Sequence of chain 1.B:
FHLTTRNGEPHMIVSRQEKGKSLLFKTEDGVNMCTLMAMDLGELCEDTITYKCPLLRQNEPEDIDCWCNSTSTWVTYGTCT

Binding-site contacts:
Ligand atom N2 contacts residue VAL31 of chain 1.B at 4.0 Å.
Ligand atom C8 contacts residue ARG57 of chain 1.B at 4.2 Å.
Ligand atom O6 contacts residue NAG1 of chain 1.R at 3.0 Å.
Ligand atom C6 contacts residue MET33 of chain 1.B at 3.5 Å (hydrophobic).
Ligand atom O1 contacts residue SER70 of chain 1.B at 4.2 Å.
Ligand atom C2 contacts residue ASN69 of chain 1.B at 4.2 Å.
Ligand atom C5 contacts residue VAL31 of chain 1.B at 4.2 Å (hydrophobic).
Ligand atom C4 contacts residue NAG1 of chain 1.R at 3.2 Å.
Ligand atom C7 contacts residue SER70 of chain 1.B at 4.4 Å.
Ligand atom O4 contacts residue NAG1 of chain 1.R at 3.0 Å.
Ligand atom C1 contacts residue ASN69 of chain 1.B at 2.7 Å.
Ligand atom C8 contacts residue SER70 of chain 1.B at 3.7 Å.
Ligand atom O3 contacts residue VAL31 of chain 1.B at 3.6 Å.
Ligand atom O5 contacts residue MET33 of chain 1.B at 4.2 Å.
Ligand atom C5 contacts residue ASN69 of chain 1.B at 3.7 Å.
Ligand atom C8 contacts residue ASN69 of chain 1.B at 3.4 Å.
Ligand atom C4 contacts residue VAL31 of chain 1.B at 3.8 Å (hydrophobic).
Ligand atom O7 contacts residue ASN69 of chain 1.B at 3.8 Å.
Ligand atom C7 contacts residue ASN69 of chain 1.B at 3.8 Å.
Ligand atom O4 contacts residue VAL31 of chain 1.B at 3.3 Å.
Ligand atom C2 contacts residue VAL31 of chain 1.B at 4.0 Å (hydrophobic).
Ligand atom O1 contacts residue MET33 of chain 1.B at 3.9 Å.
Ligand atom N2 contacts residue ASN69 of chain 1.B at 4.3 Å.
Ligand atom O1 contacts residue ASN69 of chain 1.B at 2.1 Å (h-bond).
Ligand atom C6 contacts residue ASN69 of chain 1.B at 4.4 Å.
Ligand atom O1 contacts residue VAL31 of chain 1.B at 3.4 Å (h-bond).
Ligand atom C6 contacts residue NAG1 of chain 1.R at 4.3 Å.
Ligand atom C1 contacts residue VAL31 of chain 1.B at 4.3 Å (hydrophobic).
Ligand atom O5 contacts residue ASN69 of chain 1.B at 2.8 Å (h-bond).
Ligand atom O3 contacts residue NAG1 of chain 1.R at 2.6 Å (h-bond).
Ligand atom C5 contacts residue MET33 of chain 1.B at 3.7 Å (hydrophobic).
Ligand atom C5 contacts residue NAG1 of chain 1.R at 4.3 Å.
Ligand atom C3 contacts residue NAG1 of chain 1.R at 3.7 Å.
Ligand atom C3 contacts residue VAL31 of chain 1.B at 3.0 Å (hydrophobic).
Ligand atom C6 contacts residue LEU24 of chain 1.B at 4.5 Å (hydrophobic).

This protein binds this small molecule.
Small molecule (SMILES): CC(=O)N[C@@H]1[C@@H](O)[C@H](O)[C@@H](CO)O[C@H]1O